Sequence of chain 1.E:
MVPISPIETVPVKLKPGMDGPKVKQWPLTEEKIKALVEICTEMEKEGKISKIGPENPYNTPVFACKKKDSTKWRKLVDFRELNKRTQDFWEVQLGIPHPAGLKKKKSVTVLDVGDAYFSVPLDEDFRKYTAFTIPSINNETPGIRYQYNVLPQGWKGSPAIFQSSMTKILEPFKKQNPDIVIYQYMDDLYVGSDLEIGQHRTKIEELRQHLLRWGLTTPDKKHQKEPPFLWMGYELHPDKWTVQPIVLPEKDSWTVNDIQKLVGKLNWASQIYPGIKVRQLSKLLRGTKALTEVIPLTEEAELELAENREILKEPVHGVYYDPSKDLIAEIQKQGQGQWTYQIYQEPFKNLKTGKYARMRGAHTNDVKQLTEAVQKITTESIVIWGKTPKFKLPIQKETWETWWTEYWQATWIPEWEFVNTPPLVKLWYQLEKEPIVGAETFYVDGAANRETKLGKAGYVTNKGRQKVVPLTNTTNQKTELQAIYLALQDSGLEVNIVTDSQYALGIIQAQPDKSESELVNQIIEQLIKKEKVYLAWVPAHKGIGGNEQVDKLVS

A small-molecule ligand and the protein it binds are described below.
Small molecule (SMILES): Cc1cn([C@H]2C=C[C@@H](CO[P](=O)(O)O[P](=O)(O)OP(=O)(O)O)O2)c(=O)[nH]c1=O

Binding-site contacts:
Ligand atom O6' contacts residue MG1 of chain 1.S at 3.8 Å.
Ligand atom O2B contacts residue MG1 of chain 1.S at 2.3 Å.
Ligand atom PC contacts residue MG1 of chain 1.S at 3.5 Å.
Ligand atom C6 contacts residue ARG74 of chain 1.E at 3.4 Å.
Ligand atom PC contacts residue LYS222 of chain 1.E at 3.8 Å.
Ligand atom PB contacts residue MG1 of chain 1.S at 3.4 Å.
Ligand atom O6' contacts residue ARG74 of chain 1.E at 3.4 Å (salt-bridge).
Ligand atom O2C contacts residue MG1 of chain 1.S at 2.2 Å.
Ligand atom O1A contacts residue MG1 of chain 1.S at 2.3 Å.
Ligand atom O3C contacts residue GLY114 of chain 1.E at 3.4 Å.
Ligand atom O1C contacts residue LYS222 of chain 1.E at 2.9 Å (salt-bridge).
Ligand atom O4' contacts residue MET186 of chain 1.E at 3.6 Å.
Ligand atom C4' contacts residue ALA116 of chain 1.E at 3.8 Å (hydrophobic).
Ligand atom C5' contacts residue ASP187 of chain 1.E at 3.3 Å.
Ligand atom O7' contacts residue ASP115 of chain 1.E at 3.3 Å (salt-bridge).
Ligand atom O2C contacts residue LYS222 of chain 1.E at 3.4 Å (salt-bridge).
Ligand atom O2B contacts residue ALA116 of chain 1.E at 3.4 Å (h-bond).
Ligand atom O1A contacts residue ASP112 of chain 1.E at 3.4 Å (salt-bridge).
Ligand atom O2B contacts residue ASP187 of chain 1.E at 3.3 Å (salt-bridge).
Ligand atom C5A contacts residue ARG74 of chain 1.E at 3.7 Å.
Ligand atom O1B contacts residue ALA116 of chain 1.E at 3.6 Å (h-bond).
Ligand atom O1C contacts residue LYS67 of chain 1.E at 3.6 Å (salt-bridge).
Ligand atom O1B contacts residue GLN153 of chain 1.E at 3.5 Å (h-bond).
Ligand atom O2B contacts residue ASP115 of chain 1.E at 3.6 Å.
Ligand atom O5' contacts residue ARG74 of chain 1.E at 3.5 Å (salt-bridge).
Ligand atom O2 contacts residue TYR117 of chain 1.E at 3.7 Å.
Ligand atom O2C contacts residue GLY114 of chain 1.E at 3.4 Å.
Ligand atom O2C contacts residue VAL113 of chain 1.E at 3.1 Å (h-bond).
Ligand atom O2C contacts residue ASP112 of chain 1.E at 3.4 Å (salt-bridge).
Ligand atom O2B contacts residue VAL113 of chain 1.E at 3.1 Å (h-bond).
Ligand atom PA contacts residue MG1 of chain 1.S at 3.6 Å.
Ligand atom O3C contacts residue ASP115 of chain 1.E at 3.5 Å (salt-bridge).
Ligand atom O1A contacts residue ASP187 of chain 1.E at 2.9 Å (salt-bridge).
Ligand atom C3' contacts residue ALA116 of chain 1.E at 3.7 Å (hydrophobic).
Ligand atom C2' contacts residue TYR117 of chain 1.E at 3.5 Å (hydrophobic).
Ligand atom PC contacts residue ASP115 of chain 1.E at 3.7 Å.
Ligand atom C1' contacts residue TYR117 of chain 1.E at 3.5 Å (hydrophobic).
Ligand atom C5 contacts residue ARG74 of chain 1.E at 3.5 Å.
Ligand atom PA contacts residue ARG74 of chain 1.E at 3.7 Å.
Ligand atom O2A contacts residue ARG74 of chain 1.E at 2.8 Å (salt-bridge).